Binding-site contacts:
Ligand atom P2 contacts residue LYS66 of chain 1.A at 3.6 Å.
Ligand atom C2' contacts residue TYR284 of chain 1.A at 3.2 Å (hydrophobic).
Ligand atom C6 contacts residue TRP71 of chain 1.A at 3.5 Å (hydrophobic).
Ligand atom O3' contacts residue ARG150 of chain 1.A at 3.1 Å (salt-bridge).
Ligand atom N1 contacts residue PHE257 of chain 1.A at 3.6 Å (h-bond).
Ligand atom C2 contacts residue TRP71 of chain 1.A at 3.5 Å (hydrophobic).
Ligand atom O1P contacts residue ARG286 of chain 1.A at 3.3 Å.
Ligand atom P2 contacts residue FLC1 of chain 1.E at 3.4 Å.
Ligand atom O3' contacts residue SER158 of chain 1.A at 3.3 Å (h-bond).
Ligand atom O5' contacts residue LYS66 of chain 1.A at 3.1 Å.
Ligand atom O3P contacts residue SER158 of chain 1.A at 2.8 Å (h-bond).
Ligand atom O2' contacts residue PHE257 of chain 1.A at 3.4 Å.
Ligand atom N1 contacts residue TRP71 of chain 1.A at 3.2 Å.
Ligand atom O5P contacts residue THR67 of chain 1.A at 3.3 Å (h-bond).
Ligand atom N6 contacts residue SER256 of chain 1.A at 3.5 Å.
Ligand atom O2P contacts residue ARG286 of chain 1.A at 3.4 Å (salt-bridge).
Ligand atom O2' contacts residue ARG286 of chain 1.A at 3.0 Å (salt-bridge).
Ligand atom O3P contacts residue ARG286 of chain 1.A at 2.8 Å (salt-bridge).
Ligand atom O5P contacts residue THR69 of chain 1.A at 2.6 Å (h-bond).
Ligand atom N6 contacts residue TRP71 of chain 1.A at 3.3 Å.
Ligand atom C2 contacts residue TYR216 of chain 1.A at 3.6 Å (hydrophobic).
Ligand atom N3 contacts residue TYR216 of chain 1.A at 2.9 Å (h-bond).
Ligand atom O6P contacts residue THR69 of chain 1.A at 3.4 Å (h-bond).
Ligand atom N6 contacts residue PHE257 of chain 1.A at 3.3 Å (h-bond).
Ligand atom N7 contacts residue PHE285 of chain 1.A at 3.4 Å.
Ligand atom O1P contacts residue LYS287 of chain 1.A at 2.7 Å (salt-bridge).
Ligand atom O1P contacts residue GLY288 of chain 1.A at 2.7 Å (h-bond).
Ligand atom O2' contacts residue TYR284 of chain 1.A at 3.6 Å (h-bond).
Ligand atom O5P contacts residue LYS66 of chain 1.A at 2.9 Å (salt-bridge).
Ligand atom C8 contacts residue TYR284 of chain 1.A at 3.2 Å (hydrophobic).
Ligand atom P1 contacts residue SER158 of chain 1.A at 3.5 Å.
Ligand atom O2P contacts residue ARG150 of chain 1.A at 2.9 Å (salt-bridge).
Ligand atom O6P contacts residue THR70 of chain 1.A at 2.6 Å (h-bond).
Ligand atom C3' contacts residue SER158 of chain 1.A at 3.5 Å.
Ligand atom O5P contacts residue FLC1 of chain 1.E at 3.0 Å (h-bond).
Ligand atom O5' contacts residue GLY68 of chain 1.A at 3.5 Å (h-bond).
Ligand atom O5P contacts residue GLY68 of chain 1.A at 3.3 Å (h-bond).
Ligand atom O4P contacts residue LYS66 of chain 1.A at 2.6 Å (salt-bridge).
Ligand atom O4P contacts residue FLC1 of chain 1.E at 2.8 Å (h-bond).
Ligand atom N6 contacts residue CYS255 of chain 1.A at 2.8 Å (h-bond).

The small molecule below binds the protein below.
Small molecule (SMILES): Nc1ncnc2c1ncn2[C@@H]1O[C@H](COP(=O)(O)O)[C@@H](OP(=O)(O)O)[C@H]1O

Sequence of chain 1.A:
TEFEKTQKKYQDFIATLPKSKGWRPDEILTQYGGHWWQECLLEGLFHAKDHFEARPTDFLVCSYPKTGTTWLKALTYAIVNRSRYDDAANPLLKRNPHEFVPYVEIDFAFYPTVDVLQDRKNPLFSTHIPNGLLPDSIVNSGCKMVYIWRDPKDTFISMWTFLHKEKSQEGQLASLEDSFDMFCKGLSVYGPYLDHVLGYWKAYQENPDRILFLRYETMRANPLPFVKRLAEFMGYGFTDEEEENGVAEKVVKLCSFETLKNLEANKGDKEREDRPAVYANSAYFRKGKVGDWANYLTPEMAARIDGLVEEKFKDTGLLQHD